Binding-site contacts:
Ligand atom C17 contacts residue MET483 of chain 1.A at 3.8 Å (hydrophobic).
Ligand atom C16 contacts residue MET483 of chain 1.A at 3.4 Å (hydrophobic).
Ligand atom C14 contacts residue LEU554 of chain 1.A at 4.1 Å (hydrophobic).
Ligand atom C19 contacts residue ARG486 of chain 1.A at 3.6 Å.
Ligand atom C16 contacts residue MET482 of chain 1.A at 4.1 Å (hydrophobic).
Ligand atom C13 contacts residue ILE550 of chain 1.A at 3.9 Å (hydrophobic).
Ligand atom C2 contacts residue ARG557 of chain 1.A at 3.5 Å.
Ligand atom C5 contacts residue LEU554 of chain 1.A at 3.8 Å (hydrophobic).
Ligand atom C15 contacts residue ILE550 of chain 1.A at 3.7 Å (hydrophobic).
Ligand atom C4 contacts residue LEU554 of chain 1.A at 3.7 Å (hydrophobic).
Ligand atom O21 contacts residue TYR551 of chain 1.A at 4.0 Å.
Ligand atom C14 contacts residue PHE494 of chain 1.A at 4.0 Å (hydrophobic).
Ligand atom C12 contacts residue PHE494 of chain 1.A at 3.5 Å (hydrophobic).
Ligand atom C6 contacts residue PHE494 of chain 1.A at 4.0 Å (hydrophobic).
Ligand atom O22 contacts residue ARG486 of chain 1.A at 4.0 Å.
Ligand atom O21 contacts residue MET482 of chain 1.A at 3.9 Å.
Ligand atom C8 contacts residue GLY553 of chain 1.A at 4.0 Å.
Ligand atom O23 contacts residue PHE494 of chain 1.A at 4.0 Å.
Ligand atom C14 contacts residue MET482 of chain 1.A at 3.7 Å (hydrophobic).
Ligand atom C9 contacts residue ILE550 of chain 1.A at 3.9 Å (hydrophobic).
Ligand atom C17 contacts residue PHE494 of chain 1.A at 3.8 Å (hydrophobic).
Ligand atom C1 contacts residue PHE494 of chain 1.A at 3.6 Å (hydrophobic).
Ligand atom C8 contacts residue LEU554 of chain 1.A at 3.5 Å (hydrophobic).
Ligand atom N1 contacts residue ILE550 of chain 1.A at 3.6 Å.
Ligand atom C15 contacts residue PHE494 of chain 1.A at 3.7 Å (hydrophobic).
Ligand atom C21 contacts residue ARG486 of chain 1.A at 3.9 Å.
Ligand atom C18 contacts residue ILE550 of chain 1.A at 4.1 Å (hydrophobic).
Ligand atom C3 contacts residue ARG557 of chain 1.A at 3.5 Å.
Ligand atom C7 contacts residue PHE494 of chain 1.A at 3.5 Å (hydrophobic).
Ligand atom C17 contacts residue ILE550 of chain 1.A at 4.1 Å (hydrophobic).
Ligand atom C9 contacts residue LEU554 of chain 1.A at 4.0 Å (hydrophobic).
Ligand atom C4 contacts residue GLY553 of chain 1.A at 3.7 Å.
Ligand atom C13 contacts residue PHE494 of chain 1.A at 3.5 Å (hydrophobic).
Ligand atom O21 contacts residue PHE494 of chain 1.A at 3.4 Å.
Ligand atom C20 contacts residue ARG486 of chain 1.A at 3.4 Å.
Ligand atom N1 contacts residue PHE494 of chain 1.A at 3.5 Å.
Ligand atom C14 contacts residue TYR551 of chain 1.A at 3.7 Å (hydrophobic).
Ligand atom C11 contacts residue PHE494 of chain 1.A at 3.5 Å (hydrophobic).
Ligand atom C16 contacts residue ARG486 of chain 1.A at 3.5 Å.
Ligand atom C10 contacts residue PHE494 of chain 1.A at 3.9 Å (hydrophobic).

Sequence of chain 1.A:
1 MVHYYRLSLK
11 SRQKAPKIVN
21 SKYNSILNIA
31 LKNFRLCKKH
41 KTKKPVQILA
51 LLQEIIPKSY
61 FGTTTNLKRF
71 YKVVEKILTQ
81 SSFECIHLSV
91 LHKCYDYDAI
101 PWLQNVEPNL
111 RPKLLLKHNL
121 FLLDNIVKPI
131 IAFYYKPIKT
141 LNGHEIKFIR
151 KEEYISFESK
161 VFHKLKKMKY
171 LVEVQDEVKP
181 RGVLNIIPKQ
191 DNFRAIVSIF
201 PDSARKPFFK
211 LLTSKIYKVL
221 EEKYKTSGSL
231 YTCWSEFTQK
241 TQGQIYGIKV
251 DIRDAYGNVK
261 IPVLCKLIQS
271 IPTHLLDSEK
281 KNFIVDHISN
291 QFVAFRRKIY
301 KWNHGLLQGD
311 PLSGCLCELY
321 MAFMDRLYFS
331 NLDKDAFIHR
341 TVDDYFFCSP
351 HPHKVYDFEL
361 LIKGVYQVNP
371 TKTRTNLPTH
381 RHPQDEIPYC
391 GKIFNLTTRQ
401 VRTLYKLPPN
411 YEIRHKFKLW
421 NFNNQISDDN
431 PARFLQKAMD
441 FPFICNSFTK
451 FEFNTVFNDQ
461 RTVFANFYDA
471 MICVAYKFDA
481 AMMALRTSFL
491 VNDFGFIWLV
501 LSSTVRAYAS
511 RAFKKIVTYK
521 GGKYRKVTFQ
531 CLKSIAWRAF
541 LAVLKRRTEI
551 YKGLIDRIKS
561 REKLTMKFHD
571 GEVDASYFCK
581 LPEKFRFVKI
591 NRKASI

A small-molecule ligand and the protein it binds are described below.
Small molecule (SMILES): C/C(=C\C(=O)Nc1ccccc1C(=O)O)c1ccc2ccccc2c1